Binding-site contacts:
Ligand atom N1 contacts residue PRO223 of chain 1.E at 4.0 Å.
Ligand atom N3 contacts residue B121 of chain 1.W at 3.8 Å.
Ligand atom C2' contacts residue VAL158 of chain 1.F at 3.9 Å (hydrophobic).
Ligand atom N9 contacts residue VAL158 of chain 1.F at 3.7 Å.
Ligand atom C2 contacts residue HIS162 of chain 1.F at 4.0 Å.
Ligand atom C1' contacts residue VAL158 of chain 1.F at 3.8 Å (hydrophobic).
Ligand atom C4' contacts residue B121 of chain 1.W at 3.2 Å.
Ligand atom O2' contacts residue VAL158 of chain 1.F at 3.3 Å.
Ligand atom N3 contacts residue VAL158 of chain 1.F at 3.4 Å.
Ligand atom N7 contacts residue B121 of chain 1.W at 3.2 Å (h-bond).
Ligand atom C2 contacts residue VAL158 of chain 1.F at 4.0 Å (hydrophobic).
Ligand atom C4' contacts residue GLU161 of chain 1.F at 4.0 Å.
Ligand atom C6 contacts residue PRO223 of chain 1.E at 4.1 Å (hydrophobic).
Ligand atom N3 contacts residue HIS162 of chain 1.F at 3.5 Å.
Ligand atom C3' contacts residue TRP151 of chain 1.F at 3.5 Å (hydrophobic).
Ligand atom O4' contacts residue B121 of chain 1.W at 3.2 Å.
Ligand atom O3' contacts residue TRP151 of chain 1.F at 3.6 Å.
Ligand atom C5 contacts residue B121 of chain 1.W at 3.3 Å.
Ligand atom C8 contacts residue VAL158 of chain 1.F at 4.0 Å (hydrophobic).
Ligand atom C2 contacts residue PRO223 of chain 1.E at 4.2 Å (hydrophobic).
Ligand atom C2 contacts residue ASP221 of chain 1.E at 3.5 Å.
Ligand atom O4' contacts residue GLU161 of chain 1.F at 4.2 Å.
Ligand atom N1 contacts residue ASP221 of chain 1.E at 3.9 Å.
Ligand atom N7 contacts residue VAL158 of chain 1.F at 4.2 Å.
Ligand atom C8 contacts residue B121 of chain 1.W at 3.6 Å.
Ligand atom O2' contacts residue TRP151 of chain 1.F at 3.8 Å.
Ligand atom C1' contacts residue GLU161 of chain 1.F at 3.5 Å.
Ligand atom C3' contacts residue GLU161 of chain 1.F at 4.0 Å.
Ligand atom C2' contacts residue GLU161 of chain 1.F at 3.5 Å.
Ligand atom C6 contacts residue B121 of chain 1.W at 3.8 Å.
Ligand atom C1' contacts residue B121 of chain 1.W at 3.6 Å.
Ligand atom O3' contacts residue GLU161 of chain 1.F at 3.3 Å.
Ligand atom N6 contacts residue B121 of chain 1.W at 4.2 Å.
Ligand atom C5' contacts residue B121 of chain 1.W at 2.0 Å.
Ligand atom C4 contacts residue VAL158 of chain 1.F at 3.5 Å (hydrophobic).
Ligand atom O2' contacts residue GLU161 of chain 1.F at 2.6 Å (salt-bridge).
Ligand atom C8 contacts residue TRP151 of chain 1.F at 3.6 Å (hydrophobic).
Ligand atom N9 contacts residue B121 of chain 1.W at 3.9 Å.
Ligand atom C4 contacts residue B121 of chain 1.W at 3.8 Å.
Ligand atom C2' contacts residue TRP151 of chain 1.F at 3.5 Å (hydrophobic).

Sequence of chain 1.E:
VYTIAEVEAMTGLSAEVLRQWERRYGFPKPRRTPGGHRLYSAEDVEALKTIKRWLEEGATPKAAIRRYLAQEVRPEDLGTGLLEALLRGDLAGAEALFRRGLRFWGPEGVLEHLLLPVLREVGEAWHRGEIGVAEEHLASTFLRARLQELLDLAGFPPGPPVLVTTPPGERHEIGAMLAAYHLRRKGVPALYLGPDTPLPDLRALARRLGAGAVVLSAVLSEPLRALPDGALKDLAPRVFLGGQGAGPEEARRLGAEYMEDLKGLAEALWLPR

Sequence of chain 1.F:
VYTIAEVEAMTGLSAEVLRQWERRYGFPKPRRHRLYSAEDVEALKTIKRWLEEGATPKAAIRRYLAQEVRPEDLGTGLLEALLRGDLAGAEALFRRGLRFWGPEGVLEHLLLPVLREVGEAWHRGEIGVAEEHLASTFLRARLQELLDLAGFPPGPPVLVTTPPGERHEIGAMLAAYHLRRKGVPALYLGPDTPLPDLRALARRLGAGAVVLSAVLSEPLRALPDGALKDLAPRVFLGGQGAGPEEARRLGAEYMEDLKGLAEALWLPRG

This small molecule binds to this protein.
Small molecule (SMILES): C[C@H]1O[C@@H](n2cnc3c(N)ncnc32)[C@H](O)[C@@H]1O